Sequence of chain 1.C:
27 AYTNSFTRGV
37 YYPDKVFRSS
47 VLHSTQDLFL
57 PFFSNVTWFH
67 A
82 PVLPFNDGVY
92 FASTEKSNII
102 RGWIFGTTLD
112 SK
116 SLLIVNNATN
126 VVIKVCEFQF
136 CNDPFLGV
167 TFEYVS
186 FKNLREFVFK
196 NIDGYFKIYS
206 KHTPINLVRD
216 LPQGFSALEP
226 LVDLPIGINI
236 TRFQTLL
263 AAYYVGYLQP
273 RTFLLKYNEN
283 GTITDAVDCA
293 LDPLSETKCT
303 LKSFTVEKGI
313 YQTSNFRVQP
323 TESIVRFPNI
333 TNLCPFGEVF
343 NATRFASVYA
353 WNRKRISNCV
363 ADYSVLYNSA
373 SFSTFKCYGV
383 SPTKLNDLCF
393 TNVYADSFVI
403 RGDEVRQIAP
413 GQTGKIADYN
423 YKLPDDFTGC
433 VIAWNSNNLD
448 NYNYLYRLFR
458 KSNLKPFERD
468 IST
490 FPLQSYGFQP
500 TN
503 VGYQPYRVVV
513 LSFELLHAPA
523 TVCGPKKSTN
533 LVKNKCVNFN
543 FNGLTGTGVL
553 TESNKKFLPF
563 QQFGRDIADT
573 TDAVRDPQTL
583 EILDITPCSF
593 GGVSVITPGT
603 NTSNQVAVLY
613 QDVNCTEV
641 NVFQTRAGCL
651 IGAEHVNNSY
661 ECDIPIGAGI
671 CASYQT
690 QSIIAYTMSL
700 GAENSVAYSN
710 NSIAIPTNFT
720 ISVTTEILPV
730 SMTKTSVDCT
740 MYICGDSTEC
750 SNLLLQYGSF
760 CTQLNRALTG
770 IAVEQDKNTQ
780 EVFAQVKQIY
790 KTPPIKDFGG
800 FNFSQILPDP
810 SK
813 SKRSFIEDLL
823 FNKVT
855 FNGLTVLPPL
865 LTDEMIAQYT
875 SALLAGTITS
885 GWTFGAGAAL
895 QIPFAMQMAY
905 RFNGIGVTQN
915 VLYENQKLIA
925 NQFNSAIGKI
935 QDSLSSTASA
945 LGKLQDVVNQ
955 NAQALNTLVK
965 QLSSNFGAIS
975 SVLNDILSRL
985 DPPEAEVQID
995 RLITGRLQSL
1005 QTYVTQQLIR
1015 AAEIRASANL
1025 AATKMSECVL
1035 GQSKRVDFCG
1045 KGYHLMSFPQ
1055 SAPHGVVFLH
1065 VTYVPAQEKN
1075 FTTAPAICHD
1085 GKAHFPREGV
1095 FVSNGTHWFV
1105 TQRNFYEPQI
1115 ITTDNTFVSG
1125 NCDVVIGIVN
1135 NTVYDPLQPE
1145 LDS

The small molecule below binds the protein below.
Small molecule (SMILES): CC(=O)N[C@H]1[C@H](O[C@H]2[C@H](O)[C@@H](NC(C)=O)CO[C@@H]2CO)O[C@H](CO)[C@@H](O[C@@H]2O[C@H](CO)[C@@H](O)[C@H](O)[C@@H]2O)[C@@H]1O

Binding-site contacts:
Ligand atom C6 contacts residue GLN926 of chain 1.C at 3.8 Å.
Ligand atom C1 contacts residue ASN717 of chain 1.C at 1.4 Å.
Ligand atom C4 contacts residue ASN717 of chain 1.C at 4.2 Å.
Ligand atom O7 contacts residue GLN1071 of chain 1.C at 4.0 Å.
Ligand atom O7 contacts residue LEU922 of chain 1.C at 4.0 Å.
Ligand atom C2 contacts residue ASN717 of chain 1.C at 2.4 Å.
Ligand atom O7 contacts residue ASN717 of chain 1.C at 3.4 Å (h-bond).
Ligand atom C3 contacts residue ASN717 of chain 1.C at 3.7 Å.
Ligand atom C3 contacts residue LEU922 of chain 1.C at 4.1 Å (hydrophobic).
Ligand atom O6 contacts residue GLN926 of chain 1.C at 4.2 Å.
Ligand atom C8 contacts residue ASN717 of chain 1.C at 4.4 Å.
Ligand atom O5 contacts residue GLN1071 of chain 1.C at 4.3 Å.
Ligand atom O5 contacts residue ASN717 of chain 1.C at 2.4 Å (h-bond).
Ligand atom O3 contacts residue LEU922 of chain 1.C at 4.5 Å.
Ligand atom O6 contacts residue GLN1071 of chain 1.C at 4.4 Å.
Ligand atom C5 contacts residue ASN717 of chain 1.C at 3.8 Å.
Ligand atom N2 contacts residue ASN717 of chain 1.C at 2.8 Å (h-bond).
Ligand atom C7 contacts residue ASN717 of chain 1.C at 3.3 Å.